Sequence of chain 1.C:
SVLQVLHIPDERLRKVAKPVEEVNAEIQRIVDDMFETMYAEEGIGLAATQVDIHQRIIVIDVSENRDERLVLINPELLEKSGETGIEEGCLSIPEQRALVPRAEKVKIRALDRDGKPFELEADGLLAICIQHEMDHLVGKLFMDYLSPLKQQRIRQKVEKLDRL

Binding-site contacts:
Ligand atom C7 contacts residue GLU133 of chain 1.C at 3.6 Å.
Ligand atom O1 contacts residue HIS132 of chain 1.C at 3.1 Å (h-bond).
Ligand atom C1 contacts residue NI1 of chain 1.H at 2.9 Å.
Ligand atom O2 contacts residue GLN50 of chain 1.C at 3.0 Å (h-bond).
Ligand atom N1 contacts residue HIS132 of chain 1.C at 3.6 Å (h-bond).
Ligand atom O2 contacts residue CYS90 of chain 1.C at 3.0 Å (h-bond).
Ligand atom O4 contacts residue GLY89 of chain 1.C at 3.2 Å (h-bond).
Ligand atom O3 contacts residue ILE44 of chain 1.C at 2.9 Å (h-bond).
Ligand atom C1 contacts residue GLU133 of chain 1.C at 3.1 Å.
Ligand atom C9 contacts residue HIS132 of chain 1.C at 3.5 Å.
Ligand atom C1 contacts residue GLY45 of chain 1.C at 3.5 Å.
Ligand atom C13 contacts residue GLY89 of chain 1.C at 3.4 Å.
Ligand atom O1 contacts residue GLU133 of chain 1.C at 2.7 Å (salt-bridge).
Ligand atom C12 contacts residue ARG97 of chain 1.C at 3.8 Å.
Ligand atom C9 contacts residue CYS129 of chain 1.C at 3.9 Å (hydrophobic).
Ligand atom C4 contacts residue GLY89 of chain 1.C at 3.8 Å.
Ligand atom O3 contacts residue GLY43 of chain 1.C at 3.1 Å.
Ligand atom O2 contacts residue NI1 of chain 1.H at 2.1 Å (h-bond).
Ligand atom C10 contacts residue ILE128 of chain 1.C at 3.8 Å (hydrophobic).
Ligand atom O2 contacts residue LEU91 of chain 1.C at 2.5 Å (h-bond).
Ligand atom C14 contacts residue GLU42 of chain 1.C at 3.8 Å.
Ligand atom O2 contacts residue HIS136 of chain 1.C at 3.9 Å.
Ligand atom O1 contacts residue NI1 of chain 1.H at 2.4 Å (h-bond).
Ligand atom O2 contacts residue HIS132 of chain 1.C at 3.5 Å (h-bond).
Ligand atom C2 contacts residue LEU91 of chain 1.C at 3.6 Å (hydrophobic).
Ligand atom C10 contacts residue CYS129 of chain 1.C at 3.8 Å (hydrophobic).
Ligand atom N2 contacts residue GLY89 of chain 1.C at 3.3 Å (h-bond).
Ligand atom C1 contacts residue HIS132 of chain 1.C at 3.4 Å.
Ligand atom C15 contacts residue ILE44 of chain 1.C at 3.5 Å (hydrophobic).
Ligand atom N1 contacts residue NI1 of chain 1.H at 2.8 Å (h-bond).
Ligand atom O1 contacts residue GLN50 of chain 1.C at 2.8 Å (h-bond).
Ligand atom C1 contacts residue GLN50 of chain 1.C at 3.5 Å.
Ligand atom O1 contacts residue HIS136 of chain 1.C at 3.1 Å (h-bond).
Ligand atom N1 contacts residue GLN50 of chain 1.C at 3.8 Å.
Ligand atom N1 contacts residue GLY45 of chain 1.C at 3.9 Å.
Ligand atom C13 contacts residue ARG97 of chain 1.C at 3.9 Å.
Ligand atom C3 contacts residue GLY89 of chain 1.C at 3.3 Å.
Ligand atom N1 contacts residue LEU91 of chain 1.C at 3.5 Å (h-bond).
Ligand atom C7 contacts residue HIS132 of chain 1.C at 3.8 Å.
Ligand atom C2 contacts residue GLY45 of chain 1.C at 3.8 Å.

A protein and the small-molecule ligand that binds it are described below.
Small molecule (SMILES): CCCC[C@H](CN(O)C=O)C(=O)N[C@H](C(=O)N(C)C)C(C)(C)C